A small-molecule ligand and the protein it binds are described below.
Small molecule (SMILES): Cc1cc(N)nc(C[C@H]2CNC[C@@H]2NCCNCc2cccc(Cl)c2)c1

Binding-site contacts:
Ligand atom N1 contacts residue GLU296 of chain 1.B at 2.8 Å (salt-bridge).
Ligand atom C5 contacts residue HEM1 of chain 1.I at 3.6 Å.
Ligand atom C2 contacts residue GLU296 of chain 1.B at 3.5 Å.
Ligand atom C6 contacts residue PRO269 of chain 1.B at 3.8 Å (hydrophobic).
Ligand atom N1' contacts residue TYR292 of chain 1.B at 3.9 Å.
Ligand atom C3' contacts residue GLN182 of chain 1.B at 3.8 Å.
Ligand atom N1 contacts residue HEM1 of chain 1.I at 3.8 Å.
Ligand atom N6 contacts residue HEM1 of chain 1.I at 3.5 Å.
Ligand atom N8 contacts residue HEM1 of chain 1.I at 3.8 Å.
Ligand atom C3' contacts residue HEM1 of chain 1.I at 3.0 Å.
Ligand atom N6 contacts residue TRP291 of chain 1.B at 2.8 Å (h-bond).
Ligand atom CL contacts residue LEU41 of chain 1.B at 3.5 Å.
Ligand atom N1' contacts residue GLU296 of chain 1.B at 2.6 Å (salt-bridge).
Ligand atom N8 contacts residue GLN182 of chain 1.B at 3.0 Å (h-bond).
Ligand atom C5' contacts residue GLN182 of chain 1.B at 3.7 Å.
Ligand atom C5' contacts residue TYR292 of chain 1.B at 4.0 Å (hydrophobic).
Ligand atom C3 contacts residue VAL271 of chain 1.B at 3.8 Å (hydrophobic).
Ligand atom C23 contacts residue TRP10 of chain 1.A at 3.7 Å (hydrophobic).
Ligand atom C4' contacts residue HEM1 of chain 1.I at 3.9 Å.
Ligand atom C4' contacts residue GLU296 of chain 1.B at 3.7 Å.
Ligand atom C8 contacts residue PHE288 of chain 1.B at 3.5 Å (hydrophobic).
Ligand atom N6 contacts residue PRO269 of chain 1.B at 3.7 Å.
Ligand atom C2' contacts residue HEM1 of chain 1.I at 3.5 Å.
Ligand atom C6 contacts residue HEM1 of chain 1.I at 3.8 Å.
Ligand atom C6 contacts residue GLU296 of chain 1.B at 3.5 Å.
Ligand atom C4' contacts residue GLN182 of chain 1.B at 3.9 Å.
Ligand atom CL contacts residue MET40 of chain 1.B at 3.4 Å.
Ligand atom C4 contacts residue HEM1 of chain 1.I at 3.9 Å.
Ligand atom N11 contacts residue HEM1 of chain 1.I at 3.8 Å.
Ligand atom C5' contacts residue GLU296 of chain 1.B at 3.2 Å.
Ligand atom C5 contacts residue PRO269 of chain 1.B at 3.8 Å (hydrophobic).
Ligand atom C7 contacts residue HEM1 of chain 1.I at 3.4 Å.
Ligand atom C2' contacts residue GLU296 of chain 1.B at 3.7 Å.
Ligand atom C9 contacts residue HEM1 of chain 1.I at 3.7 Å.
Ligand atom N6 contacts residue TYR292 of chain 1.B at 3.7 Å.
Ligand atom C10 contacts residue HEM1 of chain 1.I at 3.0 Å.
Ligand atom CL contacts residue TRP10 of chain 1.A at 3.9 Å.
Ligand atom C7 contacts residue GLU296 of chain 1.B at 3.2 Å.
Ligand atom N6 contacts residue GLU296 of chain 1.B at 2.8 Å (salt-bridge).
Ligand atom C8 contacts residue HEM1 of chain 1.I at 3.5 Å.

Sequence of chain 1.B:
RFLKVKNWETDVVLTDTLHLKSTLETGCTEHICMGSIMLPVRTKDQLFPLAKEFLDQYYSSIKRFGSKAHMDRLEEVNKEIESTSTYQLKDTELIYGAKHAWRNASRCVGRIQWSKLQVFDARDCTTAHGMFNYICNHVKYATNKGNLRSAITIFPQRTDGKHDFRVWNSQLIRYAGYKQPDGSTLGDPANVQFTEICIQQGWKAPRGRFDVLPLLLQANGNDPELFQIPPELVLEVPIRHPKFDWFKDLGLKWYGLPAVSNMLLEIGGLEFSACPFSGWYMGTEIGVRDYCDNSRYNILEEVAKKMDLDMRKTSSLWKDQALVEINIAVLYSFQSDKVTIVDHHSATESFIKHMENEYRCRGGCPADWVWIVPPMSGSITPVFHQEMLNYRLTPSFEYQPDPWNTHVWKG

Sequence of chain 1.A:
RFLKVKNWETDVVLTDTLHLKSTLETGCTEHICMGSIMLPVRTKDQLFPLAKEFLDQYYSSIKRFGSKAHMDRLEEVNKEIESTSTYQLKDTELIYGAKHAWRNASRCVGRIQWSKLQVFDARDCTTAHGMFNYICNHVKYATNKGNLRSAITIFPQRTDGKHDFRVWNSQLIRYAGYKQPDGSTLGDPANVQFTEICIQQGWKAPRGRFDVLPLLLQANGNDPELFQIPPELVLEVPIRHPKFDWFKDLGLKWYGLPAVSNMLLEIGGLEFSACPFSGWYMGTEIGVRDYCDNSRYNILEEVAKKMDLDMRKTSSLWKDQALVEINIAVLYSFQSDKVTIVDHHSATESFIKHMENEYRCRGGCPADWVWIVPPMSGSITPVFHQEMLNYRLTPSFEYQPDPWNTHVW